This protein binds this small molecule.
Small molecule (SMILES): CC(=O)N[C@H]1[C@H](O[C@H]2[C@H](O)[C@@H](NC(C)=O)CO[C@@H]2CO)O[C@H](CO)[C@@H](O[C@@H]2O[C@H](CO[C@H]3O[C@H](CO[C@H]4O[C@H](CO)[C@@H](O)[C@H](O)[C@@H]4O)[C@@H](O)[C@H](O)[C@@H]3O)[C@@H](O)[C@H](O[C@H]3O[C@H](CO)[C@@H](O)[C@H](O)[C@@H]3O)[C@@H]2O)[C@@H]1O

Sequence of chain 1.E:
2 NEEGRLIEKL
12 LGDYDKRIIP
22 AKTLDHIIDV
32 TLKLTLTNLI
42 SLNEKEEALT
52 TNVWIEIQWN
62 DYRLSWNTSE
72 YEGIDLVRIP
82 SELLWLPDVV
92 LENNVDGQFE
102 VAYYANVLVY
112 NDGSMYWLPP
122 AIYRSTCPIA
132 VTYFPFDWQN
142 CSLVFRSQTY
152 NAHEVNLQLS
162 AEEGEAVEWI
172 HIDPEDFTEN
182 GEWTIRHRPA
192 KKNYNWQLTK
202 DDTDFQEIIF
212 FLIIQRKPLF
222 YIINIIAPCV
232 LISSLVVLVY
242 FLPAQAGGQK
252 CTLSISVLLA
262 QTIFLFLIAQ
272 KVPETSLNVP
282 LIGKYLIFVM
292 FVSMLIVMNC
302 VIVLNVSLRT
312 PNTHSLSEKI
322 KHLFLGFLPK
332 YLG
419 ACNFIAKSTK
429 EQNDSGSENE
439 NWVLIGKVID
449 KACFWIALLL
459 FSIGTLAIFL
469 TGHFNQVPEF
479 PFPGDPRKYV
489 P

Binding-site contacts:
Ligand atom O6 contacts residue PRO481 of chain 1.E at 3.3 Å.
Ligand atom O4 contacts residue PHE480 of chain 1.E at 3.7 Å.
Ligand atom O3 contacts residue LYS192 of chain 1.E at 3.3 Å (salt-bridge).
Ligand atom C7 contacts residue PRO479 of chain 1.E at 3.6 Å (hydrophobic).
Ligand atom C5 contacts residue PHE212 of chain 1.E at 3.6 Å (hydrophobic).
Ligand atom O5 contacts residue TRP197 of chain 1.E at 3.6 Å (h-bond).
Ligand atom O5 contacts residue ASN141 of chain 1.E at 2.4 Å (h-bond).
Ligand atom C5 contacts residue ASN141 of chain 1.E at 3.6 Å.
Ligand atom N2 contacts residue ASN141 of chain 1.E at 2.9 Å (h-bond).
Ligand atom C1 contacts residue ASN141 of chain 1.E at 1.4 Å.
Ligand atom C7 contacts residue ASN141 of chain 1.E at 3.5 Å.
Ligand atom O6 contacts residue GLY482 of chain 1.E at 3.8 Å.
Ligand atom O5 contacts residue PHE480 of chain 1.E at 4.0 Å.
Ligand atom C2 contacts residue LYS192 of chain 1.E at 3.9 Å.
Ligand atom C3 contacts residue PHE480 of chain 1.E at 3.9 Å (hydrophobic).
Ligand atom C3 contacts residue LYS192 of chain 1.E at 4.0 Å.
Ligand atom N2 contacts residue ILE214 of chain 1.E at 4.0 Å.
Ligand atom O4 contacts residue TRP197 of chain 1.E at 3.9 Å.
Ligand atom O3 contacts residue TRP197 of chain 1.E at 3.7 Å.
Ligand atom C2 contacts residue ASN141 of chain 1.E at 2.5 Å.
Ligand atom O2 contacts residue TRP197 of chain 1.E at 3.2 Å.
Ligand atom C7 contacts residue LYS192 of chain 1.E at 4.0 Å.
Ligand atom O7 contacts residue PHE212 of chain 1.E at 3.8 Å.
Ligand atom O3 contacts residue PHE480 of chain 1.E at 3.9 Å.
Ligand atom C8 contacts residue PRO479 of chain 1.E at 3.2 Å (hydrophobic).
Ligand atom O6 contacts residue PHE212 of chain 1.E at 3.7 Å.
Ligand atom C3 contacts residue ASN141 of chain 1.E at 3.8 Å.
Ligand atom C6 contacts residue PHE212 of chain 1.E at 3.8 Å (hydrophobic).
Ligand atom C8 contacts residue ASN194 of chain 1.E at 3.6 Å.
Ligand atom C4 contacts residue TRP197 of chain 1.E at 3.9 Å (hydrophobic).
Ligand atom C8 contacts residue TRP139 of chain 1.E at 4.0 Å (hydrophobic).
Ligand atom O7 contacts residue TRP139 of chain 1.E at 3.9 Å.
Ligand atom O6 contacts residue GLY482 of chain 1.E at 3.8 Å.
Ligand atom C8 contacts residue PRO476 of chain 1.E at 3.9 Å (hydrophobic).
Ligand atom O3 contacts residue PRO479 of chain 1.E at 4.0 Å.
Ligand atom O7 contacts residue LYS192 of chain 1.E at 3.0 Å (salt-bridge).
Ligand atom O7 contacts residue ASN141 of chain 1.E at 3.8 Å.
Ligand atom N2 contacts residue PRO479 of chain 1.E at 3.4 Å (h-bond).
Ligand atom C8 contacts residue ILE214 of chain 1.E at 3.7 Å (hydrophobic).
Ligand atom O3 contacts residue PRO481 of chain 1.E at 3.1 Å.